Binding-site contacts:
Ligand atom C8 contacts residue ASN96 of chain 1.A at 4.4 Å.
Ligand atom O7 contacts residue ASN96 of chain 1.A at 3.2 Å.
Ligand atom O6 contacts residue ASN96 of chain 1.A at 3.9 Å.
Ligand atom O6 contacts residue ARG92 of chain 1.A at 3.9 Å.
Ligand atom O5 contacts residue ASN96 of chain 1.A at 2.4 Å (h-bond).
Ligand atom C4 contacts residue ASN96 of chain 1.A at 4.2 Å.
Ligand atom C2 contacts residue ASN96 of chain 1.A at 2.4 Å.
Ligand atom C1 contacts residue ASN96 of chain 1.A at 1.4 Å.
Ligand atom C7 contacts residue ASN96 of chain 1.A at 3.3 Å.
Ligand atom C3 contacts residue ASN96 of chain 1.A at 3.8 Å.
Ligand atom C5 contacts residue ASN96 of chain 1.A at 3.7 Å.
Ligand atom N2 contacts residue ASN96 of chain 1.A at 2.9 Å (h-bond).

The protein below binds the small molecule below.
Small molecule (SMILES): CC(=O)N[C@@H]1[C@@H](O)[C@H](O)[C@@H](CO)O[C@H]1O

Sequence of chain 1.A:
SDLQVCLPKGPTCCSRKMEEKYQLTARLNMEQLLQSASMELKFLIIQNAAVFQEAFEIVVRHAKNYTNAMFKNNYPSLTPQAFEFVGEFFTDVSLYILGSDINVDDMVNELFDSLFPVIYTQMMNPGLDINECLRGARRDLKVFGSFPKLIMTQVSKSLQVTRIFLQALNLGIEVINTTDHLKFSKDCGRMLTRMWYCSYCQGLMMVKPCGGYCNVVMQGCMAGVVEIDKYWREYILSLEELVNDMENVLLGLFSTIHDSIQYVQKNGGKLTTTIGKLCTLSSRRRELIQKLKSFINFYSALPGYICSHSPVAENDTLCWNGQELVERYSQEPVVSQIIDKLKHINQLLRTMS